The small molecule below binds the protein below.
Small molecule (SMILES): CC(=O)N[C@@H]1[C@@H](O)[C@H](O)[C@@H](CO)O[C@H]1O

Sequence of chain 1.G:
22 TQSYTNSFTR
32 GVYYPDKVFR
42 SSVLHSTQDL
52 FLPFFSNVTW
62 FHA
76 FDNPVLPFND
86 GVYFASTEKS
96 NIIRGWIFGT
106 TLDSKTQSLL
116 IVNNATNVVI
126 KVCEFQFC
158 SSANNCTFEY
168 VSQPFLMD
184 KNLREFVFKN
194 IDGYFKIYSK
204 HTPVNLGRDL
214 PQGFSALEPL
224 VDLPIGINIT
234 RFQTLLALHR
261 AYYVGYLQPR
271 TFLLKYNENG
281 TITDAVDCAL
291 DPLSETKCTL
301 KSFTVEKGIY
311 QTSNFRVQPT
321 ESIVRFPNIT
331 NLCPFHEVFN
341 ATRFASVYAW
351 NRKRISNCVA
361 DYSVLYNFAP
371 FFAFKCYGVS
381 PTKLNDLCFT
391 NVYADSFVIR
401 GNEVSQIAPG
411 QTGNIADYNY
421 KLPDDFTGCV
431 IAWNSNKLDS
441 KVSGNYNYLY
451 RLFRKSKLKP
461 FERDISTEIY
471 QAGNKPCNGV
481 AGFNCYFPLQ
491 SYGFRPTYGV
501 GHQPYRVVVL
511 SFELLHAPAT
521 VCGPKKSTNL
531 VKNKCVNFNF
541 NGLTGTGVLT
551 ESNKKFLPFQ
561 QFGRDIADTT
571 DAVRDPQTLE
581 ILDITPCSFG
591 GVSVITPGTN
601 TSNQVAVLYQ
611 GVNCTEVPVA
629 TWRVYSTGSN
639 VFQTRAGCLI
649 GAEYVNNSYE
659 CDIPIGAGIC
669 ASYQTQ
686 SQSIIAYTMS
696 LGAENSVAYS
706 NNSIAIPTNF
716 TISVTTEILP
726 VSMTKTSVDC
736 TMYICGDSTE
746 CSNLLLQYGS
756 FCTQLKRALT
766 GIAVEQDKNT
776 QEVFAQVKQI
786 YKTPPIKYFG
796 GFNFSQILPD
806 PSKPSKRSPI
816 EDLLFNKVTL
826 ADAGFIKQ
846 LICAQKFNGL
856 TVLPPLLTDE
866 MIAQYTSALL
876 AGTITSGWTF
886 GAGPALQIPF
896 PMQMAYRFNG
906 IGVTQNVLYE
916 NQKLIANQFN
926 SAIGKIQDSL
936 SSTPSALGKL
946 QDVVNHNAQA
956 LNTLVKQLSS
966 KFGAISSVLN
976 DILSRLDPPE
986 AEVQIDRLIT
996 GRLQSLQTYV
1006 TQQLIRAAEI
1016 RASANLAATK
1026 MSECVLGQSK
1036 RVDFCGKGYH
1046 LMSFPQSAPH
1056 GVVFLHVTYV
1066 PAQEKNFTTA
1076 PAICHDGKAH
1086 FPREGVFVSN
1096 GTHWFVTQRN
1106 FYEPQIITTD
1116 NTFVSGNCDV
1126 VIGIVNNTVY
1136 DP

Sequence of chain 1.A:
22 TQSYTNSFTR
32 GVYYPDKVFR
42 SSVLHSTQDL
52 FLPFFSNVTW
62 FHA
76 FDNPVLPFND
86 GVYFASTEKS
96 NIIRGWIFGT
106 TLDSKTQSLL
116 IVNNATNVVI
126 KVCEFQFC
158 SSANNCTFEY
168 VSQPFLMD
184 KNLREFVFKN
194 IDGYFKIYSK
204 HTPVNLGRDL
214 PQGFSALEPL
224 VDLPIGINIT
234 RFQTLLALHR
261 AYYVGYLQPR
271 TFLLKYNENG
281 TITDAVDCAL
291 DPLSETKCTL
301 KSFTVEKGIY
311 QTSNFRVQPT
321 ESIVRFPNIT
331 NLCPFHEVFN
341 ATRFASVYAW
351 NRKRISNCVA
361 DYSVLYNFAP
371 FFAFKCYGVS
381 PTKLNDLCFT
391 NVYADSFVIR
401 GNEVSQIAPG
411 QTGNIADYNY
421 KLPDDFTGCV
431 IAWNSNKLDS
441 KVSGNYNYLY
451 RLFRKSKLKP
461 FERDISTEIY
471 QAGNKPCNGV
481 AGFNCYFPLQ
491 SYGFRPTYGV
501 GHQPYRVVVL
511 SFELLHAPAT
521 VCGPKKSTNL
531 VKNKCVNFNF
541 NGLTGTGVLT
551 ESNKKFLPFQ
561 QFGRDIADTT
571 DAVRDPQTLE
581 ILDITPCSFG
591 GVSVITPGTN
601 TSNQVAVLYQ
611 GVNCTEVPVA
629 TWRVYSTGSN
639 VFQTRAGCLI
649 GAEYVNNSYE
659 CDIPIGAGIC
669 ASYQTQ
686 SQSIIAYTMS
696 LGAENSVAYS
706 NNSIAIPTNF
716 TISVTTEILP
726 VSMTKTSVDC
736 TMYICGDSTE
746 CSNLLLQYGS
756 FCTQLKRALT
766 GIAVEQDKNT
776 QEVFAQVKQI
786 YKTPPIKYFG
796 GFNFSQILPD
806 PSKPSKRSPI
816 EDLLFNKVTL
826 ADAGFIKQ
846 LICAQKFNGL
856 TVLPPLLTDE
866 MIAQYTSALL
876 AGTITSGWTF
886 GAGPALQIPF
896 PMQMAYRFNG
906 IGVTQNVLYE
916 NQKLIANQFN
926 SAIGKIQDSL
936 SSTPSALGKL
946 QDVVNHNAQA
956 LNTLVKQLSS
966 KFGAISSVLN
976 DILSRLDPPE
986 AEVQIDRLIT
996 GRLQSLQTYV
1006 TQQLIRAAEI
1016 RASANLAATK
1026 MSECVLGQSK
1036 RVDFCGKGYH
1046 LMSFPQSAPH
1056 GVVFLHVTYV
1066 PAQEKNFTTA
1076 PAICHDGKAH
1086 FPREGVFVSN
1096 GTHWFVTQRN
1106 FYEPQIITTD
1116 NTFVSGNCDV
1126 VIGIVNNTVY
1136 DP

Binding-site contacts:
Ligand atom C2 contacts residue ASN613 of chain 1.G at 2.5 Å.
Ligand atom C5 contacts residue ASN613 of chain 1.G at 3.7 Å.
Ligand atom C8 contacts residue ILE831 of chain 1.A at 3.7 Å (hydrophobic).
Ligand atom C7 contacts residue ASN613 of chain 1.G at 3.6 Å.
Ligand atom C1 contacts residue ASN613 of chain 1.G at 1.4 Å.
Ligand atom N2 contacts residue ASN613 of chain 1.G at 2.9 Å (h-bond).
Ligand atom C1 contacts residue GLU616 of chain 1.G at 4.0 Å.
Ligand atom O5 contacts residue ASN613 of chain 1.G at 2.4 Å (h-bond).
Ligand atom O5 contacts residue GLU616 of chain 1.G at 3.3 Å (salt-bridge).
Ligand atom O7 contacts residue ASN613 of chain 1.G at 3.9 Å.
Ligand atom C4 contacts residue ASN613 of chain 1.G at 4.2 Å.
Ligand atom C6 contacts residue GLU616 of chain 1.G at 3.8 Å.
Ligand atom C5 contacts residue GLU616 of chain 1.G at 3.9 Å.
Ligand atom O6 contacts residue GLU616 of chain 1.G at 3.6 Å.
Ligand atom C3 contacts residue ASN613 of chain 1.G at 3.8 Å.
Ligand atom C8 contacts residue ASN613 of chain 1.G at 4.0 Å.